Sequence of chain 1.A:
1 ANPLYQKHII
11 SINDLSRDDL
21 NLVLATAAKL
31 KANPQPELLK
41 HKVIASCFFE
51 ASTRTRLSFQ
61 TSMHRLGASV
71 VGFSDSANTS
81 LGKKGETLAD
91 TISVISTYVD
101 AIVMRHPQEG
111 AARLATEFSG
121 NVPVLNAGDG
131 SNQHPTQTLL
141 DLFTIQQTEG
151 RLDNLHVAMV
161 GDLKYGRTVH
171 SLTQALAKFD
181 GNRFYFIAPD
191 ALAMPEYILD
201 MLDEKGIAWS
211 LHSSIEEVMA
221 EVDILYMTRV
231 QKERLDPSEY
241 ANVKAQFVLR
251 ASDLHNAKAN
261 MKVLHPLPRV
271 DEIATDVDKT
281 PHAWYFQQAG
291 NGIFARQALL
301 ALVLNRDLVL

Binding-site contacts:
Ligand atom P contacts residue ARG105 of chain 1.A at 3.7 Å.
Ligand atom P contacts residue SER52 of chain 1.A at 3.8 Å.
Ligand atom C1 contacts residue LEU267 of chain 1.A at 3.6 Å (hydrophobic).
Ligand atom O3P contacts residue ARG105 of chain 1.A at 3.2 Å (salt-bridge).
Ligand atom P contacts residue THR55 of chain 1.A at 3.8 Å.
Ligand atom O3 contacts residue ARG167 of chain 1.A at 2.9 Å (salt-bridge).
Ligand atom P contacts residue SER80 of chain 3.A at 3.7 Å.
Ligand atom O3P contacts residue THR55 of chain 1.A at 2.7 Å (h-bond).
Ligand atom N2 contacts residue LEU267 of chain 1.A at 3.1 Å (h-bond).
Ligand atom O1P contacts residue LYS84 of chain 3.A at 2.9 Å (salt-bridge).
Ligand atom C1P contacts residue LEU267 of chain 1.A at 3.4 Å (hydrophobic).
Ligand atom O5 contacts residue LYS84 of chain 3.A at 2.7 Å (salt-bridge).
Ligand atom C3 contacts residue LEU267 of chain 1.A at 3.6 Å (hydrophobic).
Ligand atom C2 contacts residue THR168 of chain 1.A at 3.7 Å.
Ligand atom O2 contacts residue ARG167 of chain 1.A at 2.7 Å (salt-bridge).
Ligand atom C1P contacts residue ARG54 of chain 1.A at 3.7 Å.
Ligand atom O2P contacts residue THR53 of chain 1.A at 3.0 Å (h-bond).
Ligand atom O1 contacts residue GLN137 of chain 1.A at 3.8 Å.
Ligand atom O4 contacts residue GLN231 of chain 1.A at 3.5 Å (h-bond).
Ligand atom O3P contacts residue SER52 of chain 1.A at 2.6 Å (h-bond).
Ligand atom O4 contacts residue ARG229 of chain 1.A at 3.1 Å (salt-bridge).
Ligand atom C3 contacts residue THR168 of chain 1.A at 3.7 Å.
Ligand atom O1 contacts residue ARG105 of chain 1.A at 2.9 Å (salt-bridge).
Ligand atom C5 contacts residue LEU267 of chain 1.A at 3.6 Å (hydrophobic).
Ligand atom O2P contacts residue SER80 of chain 3.A at 3.4 Å (h-bond).
Ligand atom O1 contacts residue HIS134 of chain 1.A at 2.7 Å (h-bond).
Ligand atom C5 contacts residue ARG229 of chain 1.A at 3.2 Å.
Ligand atom O1P contacts residue SER80 of chain 3.A at 2.9 Å (h-bond).
Ligand atom P contacts residue ARG54 of chain 1.A at 3.5 Å.
Ligand atom O2P contacts residue ARG54 of chain 1.A at 2.5 Å (salt-bridge).
Ligand atom O1 contacts residue THR55 of chain 1.A at 2.9 Å (h-bond).
Ligand atom O3 contacts residue HIS134 of chain 1.A at 3.6 Å.
Ligand atom C4 contacts residue ARG167 of chain 1.A at 3.6 Å.
Ligand atom O5 contacts residue ARG229 of chain 1.A at 2.7 Å (salt-bridge).
Ligand atom O2 contacts residue LYS84 of chain 3.A at 3.0 Å (salt-bridge).
Ligand atom O2P contacts residue THR55 of chain 1.A at 3.8 Å.
Ligand atom O1P contacts residue ARG105 of chain 1.A at 3.0 Å (salt-bridge).
Ligand atom O2 contacts residue ARG105 of chain 1.A at 3.3 Å (salt-bridge).
Ligand atom O3P contacts residue ARG54 of chain 1.A at 3.8 Å.
Ligand atom O3 contacts residue THR168 of chain 1.A at 3.5 Å.

Sequence of chain 3.A:
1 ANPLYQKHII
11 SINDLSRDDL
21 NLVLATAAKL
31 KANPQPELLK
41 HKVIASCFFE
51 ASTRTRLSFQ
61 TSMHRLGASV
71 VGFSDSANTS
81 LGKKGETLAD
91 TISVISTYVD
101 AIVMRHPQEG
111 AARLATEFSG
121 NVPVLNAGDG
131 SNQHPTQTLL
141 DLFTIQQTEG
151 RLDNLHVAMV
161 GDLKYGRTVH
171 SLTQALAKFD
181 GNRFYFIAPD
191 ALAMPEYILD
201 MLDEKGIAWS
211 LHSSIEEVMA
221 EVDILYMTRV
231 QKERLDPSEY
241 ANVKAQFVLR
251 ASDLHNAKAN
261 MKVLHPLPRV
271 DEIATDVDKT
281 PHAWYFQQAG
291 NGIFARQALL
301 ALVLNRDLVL

The protein below binds the small molecule below.
Small molecule (SMILES): O=C(O)C[C@H](NC(=O)CP(=O)(O)O)C(=O)O